Binding-site contacts:
Ligand atom C5 contacts residue TYR85 of chain 44.C at 3.7 Å (hydrophobic).
Ligand atom C6 contacts residue TYR85 of chain 44.C at 3.7 Å (hydrophobic).
Ligand atom N6 contacts residue THR59 of chain 44.C at 2.9 Å (h-bond).
Ligand atom OP1 contacts residue LYS57 of chain 44.D at 2.8 Å.
Ligand atom OP2 contacts residue LYS57 of chain 44.D at 2.6 Å (salt-bridge).
Ligand atom C5' contacts residue ARG49 of chain 44.D at 3.1 Å.
Ligand atom P contacts residue SER51 of chain 44.D at 3.4 Å.
Ligand atom O3' contacts residue ARG49 of chain 44.D at 3.0 Å (salt-bridge).
Ligand atom N1 contacts residue THR59 of chain 44.C at 3.5 Å.
Ligand atom OP2 contacts residue SER51 of chain 44.D at 3.5 Å (h-bond).
Ligand atom N6 contacts residue THR45 of chain 44.C at 2.9 Å (h-bond).
Ligand atom C8 contacts residue TYR85 of chain 44.C at 3.7 Å (hydrophobic).
Ligand atom O3' contacts residue SER51 of chain 44.D at 3.4 Å.
Ligand atom N7 contacts residue TYR85 of chain 44.C at 3.6 Å.
Ligand atom OP1 contacts residue ARG49 of chain 44.D at 2.5 Å (salt-bridge).
Ligand atom O5' contacts residue ARG49 of chain 44.D at 3.6 Å (salt-bridge).
Ligand atom N1 contacts residue SER47 of chain 44.C at 2.8 Å (h-bond).
Ligand atom O2' contacts residue GLU63 of chain 44.C at 3.6 Å.
Ligand atom OP1 contacts residue SER51 of chain 44.D at 2.8 Å (h-bond).
Ligand atom C2 contacts residue SER47 of chain 44.C at 3.2 Å.
Ligand atom OP2 contacts residue LYS43 of chain 44.C at 3.0 Å (salt-bridge).
Ligand atom N7 contacts residue THR45 of chain 44.C at 2.5 Å (h-bond).
Ligand atom OP1 contacts residue ASN55 of chain 44.D at 3.4 Å (h-bond).
Ligand atom OP2 contacts residue LYS89 of chain 44.D at 3.5 Å (salt-bridge).
Ligand atom OP2 contacts residue LYS57 of chain 44.D at 3.2 Å (salt-bridge).
Ligand atom C6 contacts residue THR45 of chain 44.C at 3.5 Å.
Ligand atom N7 contacts residue LYS61 of chain 44.C at 3.5 Å.
Ligand atom OP1 contacts residue SER52 of chain 44.D at 2.9 Å (h-bond).
Ligand atom OP1 contacts residue LYS89 of chain 44.D at 3.3 Å (salt-bridge).
Ligand atom C5 contacts residue THR45 of chain 44.C at 3.2 Å.
Ligand atom N6 contacts residue THR91 of chain 44.D at 3.4 Å (h-bond).
Ligand atom P contacts residue LYS57 of chain 44.D at 3.2 Å.
Ligand atom P contacts residue LYS89 of chain 44.D at 3.4 Å.
Ligand atom OP2 contacts residue TYR85 of chain 44.C at 2.9 Å (h-bond).
Ligand atom O5' contacts residue LYS57 of chain 44.D at 3.1 Å (salt-bridge).
Ligand atom C5' contacts residue TYR85 of chain 44.C at 3.7 Å (hydrophobic).
Ligand atom OP2 contacts residue LYS89 of chain 44.D at 3.4 Å (salt-bridge).
Ligand atom C8 contacts residue THR45 of chain 44.C at 3.6 Å.
Ligand atom P contacts residue ARG49 of chain 44.D at 3.2 Å.
Ligand atom OP2 contacts residue ASN55 of chain 44.D at 3.5 Å (h-bond).

Sequence of chain 44.C:
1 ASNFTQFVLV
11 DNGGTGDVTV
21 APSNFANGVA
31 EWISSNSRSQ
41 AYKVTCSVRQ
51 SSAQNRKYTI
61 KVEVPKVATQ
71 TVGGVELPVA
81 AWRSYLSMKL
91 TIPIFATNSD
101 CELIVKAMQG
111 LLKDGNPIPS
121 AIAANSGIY

The small molecule below binds the protein below.
Small molecule (SMILES): Nc1ccn([C@@H]2O[C@H](CO[P](=O)(O)O[C@H]3[C@@H](O)[C@H](n4cnc5c(N)ncnc54)O[C@@H]3CO[P](=O)(O)O[C@H]3[C@@H](O)[C@H](n4cnc5c(=O)nc(N)[nH]c54)O[C@@H]3CO[P](=O)(O)O[C@H]3[C@@H](O)[C@H](n4cnc5c(N)ncnc54)O[C@@H]3CO[P](=O)(O)O[C@H]3[C@@H](O)[C@H](n4cnc5c(N)ncnc54)O[C@@H]3CO[P](=O)(O)O[C@H]3[C@@H](O)[C@H](n4ccc(=O)[nH]c4=O)O[C@@H]3CO[P](=O)(O)O[C@H]3[C@@H](O)[C@H](n4ccc(N)nc4=O)O[C@@H]3CO[P](=O)(O)O[C@H]3[C@@H](O)[C@H](n4ccc(=O)[nH]c4=O)O[C@@H]3CO[P](=O)(O)O[C@H]3[C@@H](O)[C@H](n4cnc5c(=O)nc(N)[nH]c54)O[C@@H]3COPO)[C@@H](O)[C@H]2O)c(=O)n1

Sequence of chain 44.D:
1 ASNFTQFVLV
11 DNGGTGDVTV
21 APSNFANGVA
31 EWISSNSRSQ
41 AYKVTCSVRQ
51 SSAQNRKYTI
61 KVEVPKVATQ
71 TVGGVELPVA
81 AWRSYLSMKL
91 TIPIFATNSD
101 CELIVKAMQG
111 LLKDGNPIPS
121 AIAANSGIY